Binding-site contacts:
Ligand atom C25 contacts residue GLU99 of chain 1.A at 3.6 Å.
Ligand atom C31 contacts residue GLY22 of chain 1.A at 3.8 Å.
Ligand atom N14 contacts residue CYS95 of chain 1.A at 3.1 Å (h-bond).
Ligand atom F21 contacts residue MET92 of chain 1.A at 3.2 Å.
Ligand atom F22 contacts residue LYS47 of chain 1.A at 3.2 Å.
Ligand atom F21 contacts residue VAL77 of chain 1.A at 3.7 Å.
Ligand atom O20 contacts residue ARG19 of chain 1.A at 2.8 Å (salt-bridge).
Ligand atom C27 contacts residue GLU99 of chain 1.A at 3.5 Å.
Ligand atom N7 contacts residue LEU94 of chain 1.A at 3.6 Å.
Ligand atom N10 contacts residue LEU146 of chain 1.A at 3.9 Å.
Ligand atom C4 contacts residue GLY98 of chain 1.A at 3.5 Å.
Ligand atom C30 contacts residue GLU99 of chain 1.A at 3.8 Å.
Ligand atom C29 contacts residue GLU99 of chain 1.A at 3.6 Å.
Ligand atom C12 contacts residue ALA45 of chain 1.A at 3.6 Å (hydrophobic).
Ligand atom C9 contacts residue CYS95 of chain 1.A at 3.7 Å (hydrophobic).
Ligand atom C28 contacts residue ILE21 of chain 1.A at 3.8 Å (hydrophobic).
Ligand atom C13 contacts residue GLU93 of chain 1.A at 3.6 Å.
Ligand atom F22 contacts residue ALA45 of chain 1.A at 3.4 Å.
Ligand atom C13 contacts residue LEU146 of chain 1.A at 3.6 Å (hydrophobic).
Ligand atom N14 contacts residue LEU94 of chain 1.A at 3.8 Å.
Ligand atom N7 contacts residue CYS95 of chain 1.A at 2.8 Å (h-bond).
Ligand atom C13 contacts residue ALA45 of chain 1.A at 3.6 Å (hydrophobic).
Ligand atom F16 contacts residue LEU146 of chain 1.A at 3.7 Å.
Ligand atom C27 contacts residue GLU23 of chain 1.A at 3.6 Å.
Ligand atom C24 contacts residue GLU99 of chain 1.A at 3.5 Å.
Ligand atom C3 contacts residue CYS95 of chain 1.A at 3.4 Å (hydrophobic).
Ligand atom C3 contacts residue GLY98 of chain 1.A at 3.8 Å.
Ligand atom C31 contacts residue VAL29 of chain 1.A at 3.5 Å (hydrophobic).
Ligand atom F16 contacts residue LYS47 of chain 1.A at 3.9 Å.
Ligand atom N26 contacts residue GLU99 of chain 1.A at 2.9 Å (salt-bridge).
Ligand atom C12 contacts residue LEU146 of chain 1.A at 3.6 Å (hydrophobic).
Ligand atom C5 contacts residue GLY98 of chain 1.A at 3.6 Å.
Ligand atom C3 contacts residue THR96 of chain 1.A at 3.6 Å.
Ligand atom C13 contacts residue CYS95 of chain 1.A at 3.9 Å (hydrophobic).
Ligand atom C6 contacts residue GLU99 of chain 1.A at 3.6 Å.
Ligand atom C6 contacts residue ILE21 of chain 1.A at 3.6 Å (hydrophobic).
Ligand atom O19 contacts residue ILE21 of chain 1.A at 3.5 Å (h-bond).
Ligand atom C28 contacts residue VAL29 of chain 1.A at 3.9 Å (hydrophobic).
Ligand atom C2 contacts residue THR96 of chain 1.A at 3.7 Å.
Ligand atom C4 contacts residue CYS95 of chain 1.A at 3.5 Å (hydrophobic).

A small-molecule ligand and the protein it binds are described below.
Small molecule (SMILES): CNS(=O)(=O)c1ccc(Nc2ncc(C(F)(F)F)c(N[C@@H]3CCC[C@H]3N(C)C)n2)cc1

Sequence of chain 1.A:
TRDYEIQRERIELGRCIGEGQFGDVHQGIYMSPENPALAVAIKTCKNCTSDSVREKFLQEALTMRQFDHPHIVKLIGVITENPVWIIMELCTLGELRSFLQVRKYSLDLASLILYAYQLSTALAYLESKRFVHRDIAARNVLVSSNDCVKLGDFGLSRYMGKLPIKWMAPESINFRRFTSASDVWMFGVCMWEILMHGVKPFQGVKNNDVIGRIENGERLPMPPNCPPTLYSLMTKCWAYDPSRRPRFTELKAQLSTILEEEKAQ